Sequence of chain 1.C:
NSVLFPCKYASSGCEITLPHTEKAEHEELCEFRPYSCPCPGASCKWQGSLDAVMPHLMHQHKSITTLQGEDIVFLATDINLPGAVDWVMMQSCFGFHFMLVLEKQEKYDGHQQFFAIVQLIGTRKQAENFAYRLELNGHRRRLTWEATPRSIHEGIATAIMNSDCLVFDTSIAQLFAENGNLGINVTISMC

A protein and the small-molecule ligand that binds it are described below.
Small molecule (SMILES): CSCC[C@H](NC(=O)[C@H](C)NC(=O)[C@@H](NC(=O)[C@@H]1CCCN1C(=O)[C@H](CCCN=C(N)N)NC(=O)[C@@H](N)CC(C)C)C(C)C)C(=O)N[C@H](C(=O)N[C@@H](CCCN=C(N)N)C(=O)N1CCC[C@H]1C(=O)N[C@H](C(=O)N[C@H](C=O)C(C)C)[C@@H](C)O)C(C)C

Binding-site contacts:
Ligand atom CD contacts residue THR77 of chain 1.C at 3.4 Å.
Ligand atom O contacts residue ASP86 of chain 1.C at 3.0 Å (salt-bridge).
Ligand atom CD contacts residue ASP71 of chain 1.C at 3.7 Å.
Ligand atom C contacts residue ASP86 of chain 1.C at 3.4 Å.
Ligand atom CB contacts residue TRP87 of chain 1.C at 3.4 Å (hydrophobic).
Ligand atom N contacts residue VAL73 of chain 1.C at 3.1 Å (h-bond).
Ligand atom O contacts residue ILE72 of chain 1.C at 3.4 Å.
Ligand atom CG1 contacts residue ALA84 of chain 1.C at 3.5 Å (hydrophobic).
Ligand atom NH1 contacts residue ASN185 of chain 1.C at 3.6 Å.
Ligand atom C contacts residue ALA84 of chain 1.C at 3.6 Å (hydrophobic).
Ligand atom CA contacts residue TRP87 of chain 1.C at 3.5 Å (hydrophobic).
Ligand atom O contacts residue VAL85 of chain 1.C at 3.4 Å.
Ligand atom N contacts residue LEU75 of chain 1.C at 3.0 Å (h-bond).
Ligand atom O contacts residue VAL73 of chain 1.C at 2.9 Å (h-bond).
Ligand atom C contacts residue THR77 of chain 1.C at 3.2 Å.
Ligand atom CD contacts residue ASP71 of chain 1.C at 3.4 Å.
Ligand atom CA contacts residue VAL73 of chain 1.C at 3.7 Å (hydrophobic).
Ligand atom O contacts residue TRP87 of chain 1.C at 3.2 Å.
Ligand atom CZ contacts residue ASN185 of chain 1.C at 3.6 Å.
Ligand atom NH1 contacts residue ASP71 of chain 1.C at 3.1 Å (salt-bridge).
Ligand atom CB contacts residue ASP71 of chain 1.C at 3.3 Å.
Ligand atom CB contacts residue MET89 of chain 1.C at 3.4 Å (hydrophobic).
Ligand atom CG contacts residue THR77 of chain 1.C at 3.5 Å.
Ligand atom O contacts residue MET89 of chain 1.C at 3.4 Å.
Ligand atom CA contacts residue ALA84 of chain 1.C at 3.7 Å (hydrophobic).
Ligand atom N contacts residue TRP87 of chain 1.C at 3.5 Å (h-bond).
Ligand atom NH1 contacts residue THR187 of chain 1.C at 3.1 Å (h-bond).
Ligand atom O contacts residue ALA84 of chain 1.C at 3.0 Å (h-bond).
Ligand atom CA contacts residue ASP86 of chain 1.C at 3.3 Å.
Ligand atom N contacts residue ASP86 of chain 1.C at 3.1 Å (salt-bridge).
Ligand atom N contacts residue THR77 of chain 1.C at 3.1 Å (h-bond).
Ligand atom C contacts residue LEU75 of chain 1.C at 3.7 Å (hydrophobic).
Ligand atom CG2 contacts residue VAL85 of chain 1.C at 3.7 Å (hydrophobic).
Ligand atom CA contacts residue LEU75 of chain 1.C at 3.5 Å (hydrophobic).
Ligand atom O contacts residue THR77 of chain 1.C at 2.7 Å.
Ligand atom CG1 contacts residue VAL88 of chain 1.C at 3.4 Å (hydrophobic).
Ligand atom CD contacts residue TRP87 of chain 1.C at 3.7 Å (hydrophobic).
Ligand atom NH2 contacts residue ASN185 of chain 1.C at 3.5 Å.
Ligand atom O contacts residue LEU75 of chain 1.C at 2.8 Å (h-bond).
Ligand atom CG2 contacts residue MET89 of chain 1.C at 3.5 Å (hydrophobic).